Binding-site contacts:
Ligand atom CB contacts residue ILE61 of chain 1.B at 4.1 Å (hydrophobic).
Ligand atom CA contacts residue LYS65 of chain 1.B at 4.0 Å.
Ligand atom NE2 contacts residue LEU75 of chain 1.B at 2.9 Å.
Ligand atom CB contacts residue LYS65 of chain 1.B at 4.1 Å.
Ligand atom CB contacts residue GLU245 of chain 1.B at 3.5 Å.
Ligand atom N contacts residue GLU245 of chain 1.B at 3.9 Å.
Ligand atom CD1 contacts residue VAL79 of chain 1.B at 3.6 Å (hydrophobic).
Ligand atom CD2 contacts residue GLN78 of chain 1.B at 3.6 Å.
Ligand atom CA contacts residue GLU245 of chain 1.B at 3.1 Å.
Ligand atom CD1 contacts residue LEU82 of chain 1.B at 3.6 Å (hydrophobic).
Ligand atom C contacts residue LYS65 of chain 1.B at 3.2 Å.
Ligand atom CA contacts residue LYS65 of chain 1.B at 3.7 Å.
Ligand atom CE contacts residue GLU245 of chain 1.B at 3.9 Å.
Ligand atom CD2 contacts residue LEU75 of chain 1.B at 3.0 Å (hydrophobic).
Ligand atom CA contacts residue GLU245 of chain 1.B at 3.6 Å.
Ligand atom NZ contacts residue GLU245 of chain 1.B at 3.9 Å.
Ligand atom CD2 contacts residue LEU82 of chain 1.B at 4.0 Å (hydrophobic).
Ligand atom CB contacts residue LEU75 of chain 1.B at 3.7 Å (hydrophobic).
Ligand atom CD1 contacts residue MET246 of chain 1.B at 3.8 Å (hydrophobic).
Ligand atom CE1 contacts residue LEU75 of chain 1.B at 3.9 Å (hydrophobic).
Ligand atom CD contacts residue GLU245 of chain 1.B at 3.2 Å.
Ligand atom CB contacts residue MET246 of chain 1.B at 4.0 Å (hydrophobic).
Ligand atom CD2 contacts residue GLU83 of chain 1.B at 3.7 Å.
Ligand atom CG contacts residue LEU75 of chain 1.B at 3.7 Å (hydrophobic).
Ligand atom CG contacts residue GLU245 of chain 1.B at 3.9 Å.
Ligand atom CG contacts residue MET246 of chain 1.B at 4.0 Å (hydrophobic).
Ligand atom CD1 contacts residue ASP241 of chain 1.B at 4.0 Å.
Ligand atom O contacts residue LYS65 of chain 1.B at 3.0 Å (salt-bridge).
Ligand atom N contacts residue GLU245 of chain 1.B at 2.6 Å (salt-bridge).
Ligand atom CD1 contacts residue LEU242 of chain 1.B at 4.0 Å (hydrophobic).
Ligand atom C contacts residue LYS65 of chain 1.B at 3.8 Å.
Ligand atom C contacts residue GLU245 of chain 1.B at 3.3 Å.
Ligand atom CG1 contacts residue GLU245 of chain 1.B at 3.3 Å.
Ligand atom CD2 contacts residue VAL79 of chain 1.B at 3.6 Å (hydrophobic).
Ligand atom CD2 contacts residue MET246 of chain 1.B at 3.8 Å (hydrophobic).
Ligand atom C contacts residue GLU245 of chain 1.B at 4.0 Å.
Ligand atom O contacts residue LYS65 of chain 1.B at 4.0 Å.
Ligand atom CG2 contacts residue LEU242 of chain 1.B at 4.1 Å (hydrophobic).
Ligand atom CD1 contacts residue ILE61 of chain 1.B at 3.5 Å (hydrophobic).
Ligand atom N contacts residue GLU245 of chain 1.B at 3.4 Å (salt-bridge).

The small molecule below binds the protein below.
Small molecule (SMILES): CC[C@H](C)[C@H](NC(=O)[C@@H](N)CCCCN)C(=O)N[C@@H](CC(C)C)C(=O)N[C@@H](CC1=NC=NC1)C(=O)N[C@@H](CCCN=C(N)N)C(=O)N[C@@H](CC(C)C)C(=O)N[C@@H](CC(C)C)C(=O)N[C@@H](CCC(N)=O)C(=O)N[C@H](C=O)CC(=O)O

Sequence of chain 1.B:
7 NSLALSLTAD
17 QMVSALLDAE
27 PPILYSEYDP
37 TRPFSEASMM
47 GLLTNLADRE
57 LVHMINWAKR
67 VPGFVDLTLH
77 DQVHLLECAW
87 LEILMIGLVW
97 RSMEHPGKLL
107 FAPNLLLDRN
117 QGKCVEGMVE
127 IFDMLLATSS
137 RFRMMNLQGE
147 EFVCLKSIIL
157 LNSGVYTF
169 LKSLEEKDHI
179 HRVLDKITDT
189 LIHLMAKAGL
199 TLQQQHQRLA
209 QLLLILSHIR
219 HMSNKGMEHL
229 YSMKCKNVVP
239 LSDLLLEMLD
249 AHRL